Binding-site contacts:
Ligand atom F1 contacts residue TYR177 of chain 1.B at 3.7 Å.
Ligand atom C6 contacts residue ARG136 of chain 1.B at 3.3 Å.
Ligand atom C9 contacts residue CYS126 of chain 1.B at 3.6 Å (hydrophobic).
Ligand atom C11 contacts residue CYS126 of chain 1.B at 3.7 Å (hydrophobic).
Ligand atom C2 contacts residue CYS126 of chain 1.B at 3.5 Å (hydrophobic).
Ligand atom CL18 contacts residue ALA89 of chain 1.B at 3.9 Å.
Ligand atom C16 contacts residue TRP101 of chain 1.B at 3.4 Å (hydrophobic).
Ligand atom C17 contacts residue ALA89 of chain 1.B at 3.7 Å (hydrophobic).
Ligand atom N10 contacts residue ARG136 of chain 1.B at 2.9 Å (salt-bridge).
Ligand atom C3 contacts residue PHE180 of chain 1.B at 3.8 Å (hydrophobic).
Ligand atom F7 contacts residue ALA78 of chain 1.B at 3.5 Å.
Ligand atom N10 contacts residue CYS126 of chain 1.B at 3.5 Å (h-bond).
Ligand atom F1 contacts residue CYS126 of chain 1.B at 3.0 Å.
Ligand atom C4 contacts residue PHE180 of chain 1.B at 3.6 Å (hydrophobic).
Ligand atom C11 contacts residue ARG136 of chain 1.B at 3.6 Å.
Ligand atom C5 contacts residue PHE83 of chain 1.B at 3.9 Å (hydrophobic).
Ligand atom C17 contacts residue CYS126 of chain 1.B at 3.9 Å (hydrophobic).
Ligand atom C15 contacts residue THR134 of chain 1.B at 3.4 Å.
Ligand atom C6 contacts residue PHE83 of chain 1.B at 3.7 Å (hydrophobic).
Ligand atom S14 contacts residue TRP101 of chain 1.B at 3.8 Å.
Ligand atom S14 contacts residue THR134 of chain 1.B at 3.4 Å.
Ligand atom C3 contacts residue CYS181 of chain 1.B at 3.8 Å (hydrophobic).
Ligand atom C16 contacts residue ALA89 of chain 1.B at 3.5 Å (hydrophobic).
Ligand atom C5 contacts residue HIS77 of chain 1.B at 3.6 Å.
Ligand atom S14 contacts residue TRP156 of chain 1.B at 3.4 Å.
Ligand atom C13 contacts residue PHE88 of chain 1.B at 3.7 Å (hydrophobic).
Ligand atom F7 contacts residue ARG136 of chain 1.B at 2.9 Å.
Ligand atom C9 contacts residue ARG136 of chain 1.B at 3.8 Å.
Ligand atom N12 contacts residue PHE88 of chain 1.B at 3.8 Å.
Ligand atom CL18 contacts residue TYR177 of chain 1.B at 3.5 Å.
Ligand atom F7 contacts residue PHE83 of chain 1.B at 3.8 Å.
Ligand atom C5 contacts residue VAL81 of chain 1.B at 3.8 Å (hydrophobic).
Ligand atom C16 contacts residue THR134 of chain 1.B at 3.6 Å.
Ligand atom C15 contacts residue ALA89 of chain 1.B at 3.6 Å (hydrophobic).
Ligand atom C13 contacts residue TRP156 of chain 1.B at 3.3 Å (hydrophobic).
Ligand atom C11 contacts residue ALA89 of chain 1.B at 3.9 Å (hydrophobic).
Ligand atom C8 contacts residue ARG136 of chain 1.B at 3.7 Å.
Ligand atom C4 contacts residue HIS77 of chain 1.B at 3.6 Å.
Ligand atom F1 contacts residue CYS181 of chain 1.B at 3.2 Å.
Ligand atom N12 contacts residue ARG136 of chain 1.B at 3.0 Å (salt-bridge).

The protein below binds the small molecule below.
Small molecule (SMILES): Fc1cccc(F)c1-c1nc2ncsc2cc1Cl

Sequence of chain 1.B:
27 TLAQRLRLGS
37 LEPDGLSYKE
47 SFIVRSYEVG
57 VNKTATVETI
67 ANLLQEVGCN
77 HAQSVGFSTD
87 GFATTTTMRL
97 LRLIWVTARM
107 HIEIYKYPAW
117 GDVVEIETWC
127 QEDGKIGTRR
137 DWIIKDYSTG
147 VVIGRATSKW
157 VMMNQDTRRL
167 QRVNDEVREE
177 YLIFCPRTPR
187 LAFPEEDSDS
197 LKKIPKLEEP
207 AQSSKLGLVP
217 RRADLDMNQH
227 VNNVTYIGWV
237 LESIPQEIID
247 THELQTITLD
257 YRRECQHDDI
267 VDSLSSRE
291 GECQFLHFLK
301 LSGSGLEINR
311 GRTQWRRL